A protein and the small-molecule ligand that binds it are described below.
Small molecule (SMILES): CC[C@H](C)[C@H](N)C(=O)N[C@@H](CO)C(=O)N[C@@H](CCC(=O)O)C(=O)N[C@H](C=O)C(C)C

Binding-site contacts:
Ligand atom C contacts residue ALA2 of chain 49.E at 3.6 Å (hydrophobic).
Ligand atom C contacts residue VAL4 of chain 49.E at 4.4 Å (hydrophobic).
Ligand atom CB contacts residue GLN3 of chain 49.E at 3.6 Å.
Ligand atom OE1 contacts residue VAL4 of chain 49.E at 3.3 Å (h-bond).
Ligand atom CB contacts residue VAL4 of chain 49.E at 4.2 Å (hydrophobic).
Ligand atom CB contacts residue GLN3 of chain 49.E at 4.1 Å.
Ligand atom CG2 contacts residue SER5 of chain 49.E at 3.2 Å.
Ligand atom O contacts residue VAL4 of chain 49.E at 4.2 Å.
Ligand atom CA contacts residue GLN3 of chain 49.E at 4.3 Å.
Ligand atom C contacts residue ALA2 of chain 49.E at 4.2 Å (hydrophobic).
Ligand atom CG2 contacts residue ALA2 of chain 49.E at 4.3 Å (hydrophobic).
Ligand atom CD contacts residue VAL4 of chain 49.E at 3.8 Å (hydrophobic).
Ligand atom O contacts residue VAL4 of chain 49.E at 4.4 Å.
Ligand atom CG1 contacts residue GLN3 of chain 49.E at 3.0 Å.
Ligand atom CB contacts residue ALA2 of chain 49.E at 3.5 Å (hydrophobic).
Ligand atom CB contacts residue VAL4 of chain 49.E at 4.0 Å (hydrophobic).
Ligand atom CA contacts residue VAL4 of chain 49.E at 3.5 Å (hydrophobic).
Ligand atom N contacts residue ALA2 of chain 49.E at 2.8 Å (h-bond).
Ligand atom CB contacts residue ALA2 of chain 49.E at 4.0 Å (hydrophobic).
Ligand atom CA contacts residue ALA2 of chain 49.E at 3.4 Å (hydrophobic).
Ligand atom N contacts residue VAL4 of chain 49.E at 4.1 Å.
Ligand atom N contacts residue GLN3 of chain 49.E at 4.5 Å.
Ligand atom C contacts residue GLN3 of chain 49.E at 3.8 Å.
Ligand atom O contacts residue GLN3 of chain 49.E at 3.0 Å (h-bond).
Ligand atom C contacts residue VAL4 of chain 49.E at 3.5 Å (hydrophobic).
Ligand atom CG2 contacts residue GLN3 of chain 49.E at 3.9 Å.
Ligand atom C contacts residue VAL4 of chain 49.E at 4.5 Å (hydrophobic).
Ligand atom N contacts residue ALA2 of chain 49.E at 4.3 Å.
Ligand atom CA contacts residue ALA2 of chain 49.E at 3.8 Å (hydrophobic).
Ligand atom CA contacts residue VAL4 of chain 49.E at 4.0 Å (hydrophobic).
Ligand atom OG contacts residue GLN3 of chain 49.E at 3.3 Å (h-bond).
Ligand atom N contacts residue VAL4 of chain 49.E at 3.0 Å (h-bond).
Ligand atom CG2 contacts residue VAL4 of chain 49.E at 3.4 Å (hydrophobic).
Ligand atom OE2 contacts residue VAL4 of chain 49.E at 3.6 Å.

Sequence of chain 49.E:
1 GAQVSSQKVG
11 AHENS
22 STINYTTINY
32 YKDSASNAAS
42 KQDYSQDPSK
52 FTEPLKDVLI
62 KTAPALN